Sequence of chain 1.A:
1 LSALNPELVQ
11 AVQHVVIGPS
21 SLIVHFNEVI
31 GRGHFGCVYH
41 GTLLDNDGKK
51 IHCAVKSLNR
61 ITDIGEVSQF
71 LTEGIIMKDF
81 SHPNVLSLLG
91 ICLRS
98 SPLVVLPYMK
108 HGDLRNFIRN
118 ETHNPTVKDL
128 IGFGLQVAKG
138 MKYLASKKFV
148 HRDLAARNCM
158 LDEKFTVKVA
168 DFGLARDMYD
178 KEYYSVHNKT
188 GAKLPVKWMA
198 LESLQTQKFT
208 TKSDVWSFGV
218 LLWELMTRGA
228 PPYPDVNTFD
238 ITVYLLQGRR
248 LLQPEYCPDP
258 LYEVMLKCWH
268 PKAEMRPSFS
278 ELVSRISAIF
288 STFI

Binding-site contacts:
Ligand atom C8 contacts residue TYR176 of chain 1.A at 3.6 Å (hydrophobic).
Ligand atom O27 contacts residue ASP168 of chain 1.A at 2.9 Å (salt-bridge).
Ligand atom C8 contacts residue ARG154 of chain 1.A at 3.5 Å.
Ligand atom C2 contacts residue ARG154 of chain 1.A at 3.3 Å.
Ligand atom C12 contacts residue ASP168 of chain 1.A at 3.6 Å.
Ligand atom C15 contacts residue LEU103 of chain 1.A at 3.6 Å (hydrophobic).
Ligand atom C2 contacts residue TYR176 of chain 1.A at 3.4 Å (hydrophobic).
Ligand atom C15 contacts residue LEU86 of chain 1.A at 3.6 Å (hydrophobic).
Ligand atom C19 contacts residue MET106 of chain 1.A at 3.6 Å (hydrophobic).
Ligand atom C10 contacts residue TYR176 of chain 1.A at 3.6 Å (hydrophobic).
Ligand atom C19 contacts residue PRO104 of chain 1.A at 3.3 Å (hydrophobic).
Ligand atom C19 contacts residue ALA54 of chain 1.A at 3.4 Å (hydrophobic).
Ligand atom C18 contacts residue ALA54 of chain 1.A at 3.4 Å (hydrophobic).
Ligand atom C29 contacts residue LYS107 of chain 1.A at 3.6 Å.
Ligand atom O27 contacts residue ALA172 of chain 1.A at 3.6 Å.
Ligand atom C28 contacts residue MET106 of chain 1.A at 3.6 Å (hydrophobic).
Ligand atom C8 contacts residue MET157 of chain 1.A at 3.6 Å (hydrophobic).
Ligand atom O27 contacts residue ALA167 of chain 1.A at 3.3 Å.
Ligand atom C31 contacts residue LYS107 of chain 1.A at 3.4 Å.
Ligand atom C7 contacts residue MET157 of chain 1.A at 3.6 Å (hydrophobic).
Ligand atom C18 contacts residue MET157 of chain 1.A at 3.6 Å (hydrophobic).
Ligand atom C17 contacts residue PRO104 of chain 1.A at 3.4 Å (hydrophobic).
Ligand atom N21 contacts residue MET106 of chain 1.A at 3.1 Å (h-bond).
Ligand atom C4 contacts residue ASP110 of chain 1.A at 3.6 Å.
Ligand atom C10 contacts residue ASP168 of chain 1.A at 3.6 Å.
Ligand atom C10 contacts residue ALA167 of chain 1.A at 3.7 Å (hydrophobic).
Ligand atom C24 contacts residue ILE30 of chain 1.A at 3.5 Å (hydrophobic).
Ligand atom C36 contacts residue ASP110 of chain 1.A at 3.7 Å.
Ligand atom C25 contacts residue ILE30 of chain 1.A at 3.7 Å (hydrophobic).
Ligand atom C31 contacts residue GLY109 of chain 1.A at 3.6 Å.
Ligand atom C28 contacts residue TYR105 of chain 1.A at 3.4 Å (hydrophobic).
Ligand atom N11 contacts residue TYR176 of chain 1.A at 3.3 Å.
Ligand atom C7 contacts residue TYR176 of chain 1.A at 3.7 Å (hydrophobic).
Ligand atom C23 contacts residue MET106 of chain 1.A at 3.0 Å (hydrophobic).
Ligand atom C12 contacts residue TYR176 of chain 1.A at 3.6 Å (hydrophobic).
Ligand atom C23 contacts residue TYR105 of chain 1.A at 3.6 Å (hydrophobic).
Ligand atom C13 contacts residue TYR176 of chain 1.A at 3.3 Å (hydrophobic).
Ligand atom C6 contacts residue ASP110 of chain 1.A at 3.6 Å.
Ligand atom N9 contacts residue TYR176 of chain 1.A at 3.4 Å.
Ligand atom C20 contacts residue MET157 of chain 1.A at 3.6 Å (hydrophobic).

The small molecule below binds the protein below.
Small molecule (SMILES): CN1CCC(COc2cnc(-c3cccc(Cn4nc(-c5cccc(C#N)c5)ccc4=O)c3)nc2)CC1